Sequence of chain 1.I:
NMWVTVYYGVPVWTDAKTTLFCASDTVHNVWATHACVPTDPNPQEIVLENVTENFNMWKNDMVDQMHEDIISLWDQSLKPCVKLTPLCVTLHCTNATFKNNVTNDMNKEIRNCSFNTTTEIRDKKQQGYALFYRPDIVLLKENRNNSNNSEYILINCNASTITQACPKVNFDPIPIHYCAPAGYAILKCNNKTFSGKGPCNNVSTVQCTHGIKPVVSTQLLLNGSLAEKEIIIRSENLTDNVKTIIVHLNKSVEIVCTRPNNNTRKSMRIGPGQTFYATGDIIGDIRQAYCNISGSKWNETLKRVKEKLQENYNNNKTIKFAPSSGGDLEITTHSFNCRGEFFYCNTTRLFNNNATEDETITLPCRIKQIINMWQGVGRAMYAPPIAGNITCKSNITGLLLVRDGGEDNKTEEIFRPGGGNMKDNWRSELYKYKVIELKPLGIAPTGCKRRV

Binding-site contacts:
Ligand atom C6 contacts residue GLN170 of chain 1.I at 4.3 Å.
Ligand atom C5 contacts residue ASN159 of chain 1.I at 3.7 Å.
Ligand atom C8 contacts residue ASN159 of chain 1.I at 4.2 Å.
Ligand atom C4 contacts residue ASN159 of chain 1.I at 4.2 Å.
Ligand atom O3 contacts residue HIS135 of chain 1.I at 4.1 Å.
Ligand atom C3 contacts residue ASN159 of chain 1.I at 3.8 Å.
Ligand atom C5 contacts residue GLN170 of chain 1.I at 3.8 Å.
Ligand atom C8 contacts residue HIS135 of chain 1.I at 3.6 Å.
Ligand atom O5 contacts residue GLN170 of chain 1.I at 4.2 Å.
Ligand atom C8 contacts residue PHE158 of chain 1.I at 4.5 Å (hydrophobic).
Ligand atom C7 contacts residue HIS135 of chain 1.I at 4.2 Å.
Ligand atom C1 contacts residue ASN159 of chain 1.I at 1.4 Å.
Ligand atom C8 contacts residue SER157 of chain 1.I at 4.5 Å.
Ligand atom C7 contacts residue ASN159 of chain 1.I at 3.0 Å.
Ligand atom O7 contacts residue ASN159 of chain 1.I at 3.0 Å (h-bond).
Ligand atom C7 contacts residue THR133 of chain 1.I at 4.5 Å.
Ligand atom N2 contacts residue HIS135 of chain 1.I at 4.0 Å.
Ligand atom N2 contacts residue ASN159 of chain 1.I at 2.8 Å (h-bond).
Ligand atom C8 contacts residue THR133 of chain 1.I at 3.1 Å.
Ligand atom O5 contacts residue ASN159 of chain 1.I at 2.4 Å (h-bond).
Ligand atom C2 contacts residue ASN159 of chain 1.I at 2.4 Å.
Ligand atom C1 contacts residue GLN170 of chain 1.I at 4.4 Å.

This small molecule binds to this protein.
Small molecule (SMILES): CC(=O)N[C@H]1[C@H](O[C@H]2[C@H](O)[C@@H](NC(C)=O)CO[C@@H]2CO)O[C@H](CO)[C@@H](O)[C@@H]1O